Sequence of chain 1.A:
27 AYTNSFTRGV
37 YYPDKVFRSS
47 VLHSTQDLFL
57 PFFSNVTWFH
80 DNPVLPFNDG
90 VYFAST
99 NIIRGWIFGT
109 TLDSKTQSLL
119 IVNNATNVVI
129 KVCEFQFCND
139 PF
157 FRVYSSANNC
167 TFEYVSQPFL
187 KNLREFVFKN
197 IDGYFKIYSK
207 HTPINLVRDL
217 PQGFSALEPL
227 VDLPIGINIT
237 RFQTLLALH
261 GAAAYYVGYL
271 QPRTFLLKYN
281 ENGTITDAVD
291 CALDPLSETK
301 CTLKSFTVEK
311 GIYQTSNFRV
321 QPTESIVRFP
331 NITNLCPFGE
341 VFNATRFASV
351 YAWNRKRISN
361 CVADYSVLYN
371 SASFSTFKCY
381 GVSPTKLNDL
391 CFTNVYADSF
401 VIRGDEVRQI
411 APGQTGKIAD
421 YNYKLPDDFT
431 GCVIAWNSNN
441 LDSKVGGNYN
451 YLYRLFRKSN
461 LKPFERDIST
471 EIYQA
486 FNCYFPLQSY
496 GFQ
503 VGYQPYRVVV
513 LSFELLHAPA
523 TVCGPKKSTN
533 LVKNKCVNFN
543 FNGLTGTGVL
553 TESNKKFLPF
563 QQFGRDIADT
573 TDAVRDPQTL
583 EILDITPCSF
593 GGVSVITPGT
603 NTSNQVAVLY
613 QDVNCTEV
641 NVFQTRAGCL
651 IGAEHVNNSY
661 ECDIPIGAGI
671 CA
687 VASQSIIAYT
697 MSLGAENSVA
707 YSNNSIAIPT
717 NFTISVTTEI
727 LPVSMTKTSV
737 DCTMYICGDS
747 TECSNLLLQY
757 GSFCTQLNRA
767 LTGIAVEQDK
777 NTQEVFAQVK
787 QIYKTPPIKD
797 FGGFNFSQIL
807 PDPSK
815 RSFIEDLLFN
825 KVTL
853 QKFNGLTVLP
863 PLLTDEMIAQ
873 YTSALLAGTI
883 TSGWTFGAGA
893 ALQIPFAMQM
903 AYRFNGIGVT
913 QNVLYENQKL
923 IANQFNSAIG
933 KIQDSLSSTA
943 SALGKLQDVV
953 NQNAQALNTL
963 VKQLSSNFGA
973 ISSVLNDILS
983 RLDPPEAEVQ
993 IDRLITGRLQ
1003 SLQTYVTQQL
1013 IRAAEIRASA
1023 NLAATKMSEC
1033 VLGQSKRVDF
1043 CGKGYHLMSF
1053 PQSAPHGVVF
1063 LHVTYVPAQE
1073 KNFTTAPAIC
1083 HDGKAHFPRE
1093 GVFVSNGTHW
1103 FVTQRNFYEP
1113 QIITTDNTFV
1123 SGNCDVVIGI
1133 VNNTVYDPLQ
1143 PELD

This protein binds this small molecule.
Small molecule (SMILES): CC(=O)N[C@@H]1[C@@H](O)[C@H](O)[C@@H](CO)O[C@H]1O

Binding-site contacts:
Ligand atom C4 contacts residue ASN616 of chain 1.A at 4.2 Å.
Ligand atom O7 contacts residue ASN616 of chain 1.A at 3.4 Å (h-bond).
Ligand atom C2 contacts residue ASN616 of chain 1.A at 2.5 Å.
Ligand atom N2 contacts residue ASN616 of chain 1.A at 2.9 Å (h-bond).
Ligand atom C3 contacts residue ASN616 of chain 1.A at 3.8 Å.
Ligand atom C5 contacts residue ASN616 of chain 1.A at 3.6 Å.
Ligand atom C1 contacts residue ASN616 of chain 1.A at 1.4 Å.
Ligand atom O5 contacts residue ASN616 of chain 1.A at 2.3 Å (h-bond).
Ligand atom C7 contacts residue ASN616 of chain 1.A at 3.5 Å.